Sequence of chain 1.A:
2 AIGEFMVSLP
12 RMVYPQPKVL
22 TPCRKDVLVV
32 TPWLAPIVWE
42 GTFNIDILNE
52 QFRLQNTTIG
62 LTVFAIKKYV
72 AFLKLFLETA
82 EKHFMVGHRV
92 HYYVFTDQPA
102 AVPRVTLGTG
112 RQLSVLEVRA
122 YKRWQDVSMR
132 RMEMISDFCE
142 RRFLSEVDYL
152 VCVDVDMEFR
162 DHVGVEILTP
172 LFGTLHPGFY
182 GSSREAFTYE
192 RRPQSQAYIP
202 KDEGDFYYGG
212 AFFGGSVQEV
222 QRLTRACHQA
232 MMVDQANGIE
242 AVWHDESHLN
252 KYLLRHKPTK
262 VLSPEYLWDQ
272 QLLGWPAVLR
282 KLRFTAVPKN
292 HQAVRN

The small molecule below binds the protein below.
Small molecule (SMILES): O=Cc1ccc(-c2cn([C@@H]3O[C@H](COP(=O)(O)OP(=O)(O)O)[C@@H](O)[C@H]3O)c(=O)[nH]c2=O)s1

Binding-site contacts:
Ligand atom OAG contacts residue ASP157 of chain 1.A at 2.9 Å (salt-bridge).
Ligand atom SBB contacts residue TYR70 of chain 1.A at 3.6 Å.
Ligand atom OAN contacts residue TYR70 of chain 1.A at 2.5 Å (h-bond).
Ligand atom NAV contacts residue ILE67 of chain 1.A at 2.8 Å (h-bond).
Ligand atom O3' contacts residue ASP155 of chain 1.A at 3.3 Å.
Ligand atom OAN contacts residue LYS290 of chain 1.A at 3.6 Å.
Ligand atom CBE contacts residue TRP125 of chain 1.A at 3.2 Å (hydrophobic).
Ligand atom CAQ contacts residue TYR70 of chain 1.A at 3.6 Å (hydrophobic).
Ligand atom O3' contacts residue ASP157 of chain 1.A at 3.0 Å (salt-bridge).
Ligand atom O1 contacts residue MN1 of chain 1.C at 2.2 Å.
Ligand atom OAF contacts residue ILE67 of chain 1.A at 2.8 Å (h-bond).
Ligand atom OAD contacts residue ALA294 of chain 1.A at 3.2 Å.
Ligand atom SBB contacts residue TRP125 of chain 1.A at 3.5 Å.
Ligand atom OAF contacts residue TYR70 of chain 1.A at 3.6 Å.
Ligand atom CBG contacts residue TYR70 of chain 1.A at 3.4 Å (hydrophobic).
Ligand atom C2' contacts residue VAL156 of chain 1.A at 3.6 Å (hydrophobic).
Ligand atom CAQ contacts residue TRP125 of chain 1.A at 3.6 Å (hydrophobic).
Ligand atom O2' contacts residue VAL156 of chain 1.A at 3.5 Å.
Ligand atom PBU contacts residue MN1 of chain 1.C at 3.4 Å.
Ligand atom C2' contacts residue PHE65 of chain 1.A at 3.3 Å (hydrophobic).
Ligand atom O2' contacts residue PHE65 of chain 1.A at 2.6 Å (h-bond).
Ligand atom O1 contacts residue ASP155 of chain 1.A at 3.2 Å (salt-bridge).
Ligand atom OAD contacts residue VAL295 of chain 1.A at 2.7 Å (h-bond).
Ligand atom CBI contacts residue ILE67 of chain 1.A at 3.6 Å (hydrophobic).
Ligand atom CBD contacts residue TRP125 of chain 1.A at 3.6 Å (hydrophobic).
Ligand atom OAO contacts residue BHE1 of chain 1.E at 2.6 Å (h-bond).
Ligand atom OAG contacts residue ASP155 of chain 1.A at 3.2 Å (salt-bridge).
Ligand atom O3' contacts residue VAL156 of chain 1.A at 3.1 Å (h-bond).
Ligand atom OAE contacts residue TYR70 of chain 1.A at 3.4 Å.
Ligand atom CBI contacts residue TYR70 of chain 1.A at 3.5 Å (hydrophobic).
Ligand atom NAV contacts residue TYR70 of chain 1.A at 3.3 Å.
Ligand atom OAH contacts residue ASP155 of chain 1.A at 3.6 Å (salt-bridge).
Ligand atom OAH contacts residue BHE1 of chain 1.E at 3.6 Å.
Ligand atom CBH contacts residue TYR70 of chain 1.A at 3.1 Å (hydrophobic).
Ligand atom CBF contacts residue TYR70 of chain 1.A at 3.5 Å (hydrophobic).
Ligand atom CAP contacts residue TRP125 of chain 1.A at 3.3 Å (hydrophobic).
Ligand atom OAG contacts residue MN1 of chain 1.C at 2.1 Å.
Ligand atom OAF contacts residue PHE65 of chain 1.A at 3.4 Å (h-bond).
Ligand atom PBT contacts residue MN1 of chain 1.C at 3.4 Å.
Ligand atom C4' contacts residue ARG132 of chain 1.A at 3.6 Å.